Binding-site contacts:
Ligand atom C3 contacts residue ASP418 of chain 1.A at 3.4 Å.
Ligand atom O5 contacts residue TYR400 of chain 1.A at 3.5 Å.
Ligand atom O2 contacts residue PRO95 of chain 1.A at 3.8 Å.
Ligand atom O5 contacts residue ASN401 of chain 1.A at 3.7 Å.
Ligand atom O4 contacts residue TYR400 of chain 1.A at 3.9 Å.
Ligand atom O5 contacts residue PHE402 of chain 1.A at 2.9 Å (h-bond).
Ligand atom C5 contacts residue ASN401 of chain 1.A at 3.5 Å.
Ligand atom O3 contacts residue HIS399 of chain 1.A at 3.5 Å.
Ligand atom C2 contacts residue ASN401 of chain 1.A at 4.0 Å.
Ligand atom C5 contacts residue TYR439 of chain 1.A at 3.9 Å (hydrophobic).
Ligand atom O1 contacts residue TYR439 of chain 1.A at 3.5 Å (h-bond).
Ligand atom O2 contacts residue ASP418 of chain 1.A at 2.7 Å (salt-bridge).
Ligand atom O3 contacts residue ASP418 of chain 1.A at 2.6 Å (salt-bridge).
Ligand atom C2 contacts residue GLN414 of chain 1.A at 3.9 Å.
Ligand atom C4 contacts residue ASN401 of chain 1.A at 3.7 Å.
Ligand atom O3 contacts residue ASN401 of chain 1.A at 4.1 Å.
Ligand atom C1 contacts residue PHE402 of chain 1.A at 4.2 Å (hydrophobic).
Ligand atom C3 contacts residue HIS399 of chain 1.A at 3.8 Å.
Ligand atom O5 contacts residue ASN401 of chain 1.A at 3.0 Å (h-bond).
Ligand atom C2 contacts residue ASP418 of chain 1.A at 3.5 Å.
Ligand atom O5 contacts residue TYR439 of chain 1.A at 3.2 Å (h-bond).
Ligand atom O3 contacts residue GLN414 of chain 1.A at 3.3 Å (h-bond).
Ligand atom O4 contacts residue ASN401 of chain 1.A at 2.8 Å (h-bond).
Ligand atom C3 contacts residue GLN414 of chain 1.A at 4.2 Å.
Ligand atom C1 contacts residue PRO125 of chain 1.A at 4.0 Å (hydrophobic).
Ligand atom O2 contacts residue GLN414 of chain 1.A at 3.9 Å.
Ligand atom C5 contacts residue PHE402 of chain 1.A at 3.6 Å (hydrophobic).
Ligand atom O5 contacts residue PRO125 of chain 1.A at 4.2 Å.
Ligand atom O2 contacts residue PHE402 of chain 1.A at 3.7 Å.
Ligand atom C5 contacts residue HIS399 of chain 1.A at 3.5 Å.
Ligand atom C1 contacts residue ASN401 of chain 1.A at 4.0 Å.
Ligand atom O2 contacts residue ARG398 of chain 1.A at 4.0 Å.
Ligand atom O1 contacts residue GLY126 of chain 1.A at 4.0 Å.
Ligand atom O1 contacts residue PRO125 of chain 1.A at 2.8 Å (h-bond).
Ligand atom O4 contacts residue ASN401 of chain 1.A at 3.8 Å.
Ligand atom O5 contacts residue HIS399 of chain 1.A at 2.6 Å (h-bond).
Ligand atom C1 contacts residue ASN401 of chain 1.A at 3.8 Å.
Ligand atom O3 contacts residue TYR400 of chain 1.A at 3.3 Å (h-bond).
Ligand atom O2 contacts residue TYR400 of chain 1.A at 3.6 Å.
Ligand atom C1 contacts residue TYR439 of chain 1.A at 3.3 Å (hydrophobic).

This protein binds this small molecule.
Small molecule (SMILES): OC[C@@H]1O[C@@H](O[C@H]2[C@H](O[C@@H]3CO[C@@H](O)[C@H](O)[C@H]3O)OC[C@@H](O)[C@@H]2O)[C@H](O)[C@H]1O

Sequence of chain 1.A:
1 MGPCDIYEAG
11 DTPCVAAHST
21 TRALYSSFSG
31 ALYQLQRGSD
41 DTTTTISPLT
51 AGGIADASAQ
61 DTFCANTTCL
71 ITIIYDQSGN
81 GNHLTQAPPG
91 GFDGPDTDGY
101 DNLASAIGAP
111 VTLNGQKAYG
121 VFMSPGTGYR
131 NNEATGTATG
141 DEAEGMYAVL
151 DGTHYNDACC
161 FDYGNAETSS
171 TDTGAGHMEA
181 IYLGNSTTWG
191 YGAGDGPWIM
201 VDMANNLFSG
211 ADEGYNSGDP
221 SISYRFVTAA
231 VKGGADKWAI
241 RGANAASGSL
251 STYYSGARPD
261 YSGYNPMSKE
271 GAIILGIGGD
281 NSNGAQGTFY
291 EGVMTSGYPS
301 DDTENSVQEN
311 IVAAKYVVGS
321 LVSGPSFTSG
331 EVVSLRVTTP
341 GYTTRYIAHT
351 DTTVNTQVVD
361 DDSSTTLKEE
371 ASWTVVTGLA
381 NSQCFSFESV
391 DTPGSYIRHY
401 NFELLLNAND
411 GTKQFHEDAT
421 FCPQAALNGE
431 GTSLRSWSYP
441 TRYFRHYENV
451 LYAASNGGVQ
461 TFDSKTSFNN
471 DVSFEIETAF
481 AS